This protein binds this small molecule.
Small molecule (SMILES): CC1(C)CCC(C)(C)c2cc([C@H](O)C(=O)Nc3ccc(C(=O)O)cc3F)ccc21

Binding-site contacts:
Ligand atom C10 contacts residue PHE127 of chain 1.A at 3.4 Å (hydrophobic).
Ligand atom O23 contacts residue LEU94 of chain 1.A at 3.7 Å.
Ligand atom O22 contacts residue LEU94 of chain 1.A at 3.4 Å.
Ligand atom C8 contacts residue LEU91 of chain 1.A at 3.7 Å (hydrophobic).
Ligand atom N6 contacts residue LEU94 of chain 1.A at 3.8 Å.
Ligand atom C11 contacts residue PHE127 of chain 1.A at 3.5 Å (hydrophobic).
Ligand atom C7 contacts residue SER112 of chain 1.A at 3.4 Å.
Ligand atom C3 contacts residue PHE111 of chain 1.A at 3.8 Å (hydrophobic).
Ligand atom O71 contacts residue ARG101 of chain 1.A at 3.4 Å (salt-bridge).
Ligand atom C1 contacts residue LEU94 of chain 1.A at 3.6 Å (hydrophobic).
Ligand atom C10 contacts residue PHE53 of chain 1.A at 3.8 Å (hydrophobic).
Ligand atom O72 contacts residue SER112 of chain 1.A at 2.9 Å (h-bond).
Ligand atom C9 contacts residue PHE53 of chain 1.A at 3.8 Å (hydrophobic).
Ligand atom C10 contacts residue MET95 of chain 1.A at 3.8 Å (hydrophobic).
Ligand atom O72 contacts residue LEU56 of chain 1.A at 3.9 Å.
Ligand atom F1 contacts residue LEU94 of chain 1.A at 2.4 Å.
Ligand atom O23 contacts residue ALA57 of chain 1.A at 3.2 Å.
Ligand atom C14 contacts residue GLY216 of chain 1.A at 3.8 Å.
Ligand atom C21 contacts residue PHE127 of chain 1.A at 3.8 Å (hydrophobic).
Ligand atom C5 contacts residue PHE111 of chain 1.A at 3.8 Å (hydrophobic).
Ligand atom C5 contacts residue ALA57 of chain 1.A at 3.9 Å (hydrophobic).
Ligand atom C20 contacts residue LEU130 of chain 1.A at 3.7 Å (hydrophobic).
Ligand atom O22 contacts residue MET95 of chain 1.A at 3.2 Å (h-bond).
Ligand atom O72 contacts residue PHE111 of chain 1.A at 3.4 Å.
Ligand atom C8 contacts residue PHE53 of chain 1.A at 3.8 Å (hydrophobic).
Ligand atom O23 contacts residue PHE53 of chain 1.A at 3.7 Å.
Ligand atom C23 contacts residue LEU94 of chain 1.A at 3.7 Å (hydrophobic).
Ligand atom C20 contacts residue ARG219 of chain 1.A at 3.8 Å.
Ligand atom O71 contacts residue PHE24 of chain 1.A at 3.2 Å.
Ligand atom C22 contacts residue LEU94 of chain 1.A at 3.6 Å (hydrophobic).
Ligand atom C21 contacts residue GLY126 of chain 1.A at 3.6 Å.
Ligand atom F1 contacts residue ILE98 of chain 1.A at 3.0 Å.
Ligand atom F1 contacts residue ARG97 of chain 1.A at 3.5 Å.
Ligand atom C1 contacts residue ILE98 of chain 1.A at 3.6 Å (hydrophobic).
Ligand atom C3 contacts residue CYS60 of chain 1.A at 3.8 Å (hydrophobic).
Ligand atom O71 contacts residue SER112 of chain 1.A at 2.5 Å (h-bond).
Ligand atom C2 contacts residue CYS60 of chain 1.A at 3.6 Å (hydrophobic).
Ligand atom C19 contacts residue ILE235 of chain 1.A at 3.9 Å (hydrophobic).
Ligand atom C11 contacts residue PHE53 of chain 1.A at 3.8 Å (hydrophobic).
Ligand atom C4 contacts residue PHE111 of chain 1.A at 3.3 Å (hydrophobic).

Sequence of chain 1.A:
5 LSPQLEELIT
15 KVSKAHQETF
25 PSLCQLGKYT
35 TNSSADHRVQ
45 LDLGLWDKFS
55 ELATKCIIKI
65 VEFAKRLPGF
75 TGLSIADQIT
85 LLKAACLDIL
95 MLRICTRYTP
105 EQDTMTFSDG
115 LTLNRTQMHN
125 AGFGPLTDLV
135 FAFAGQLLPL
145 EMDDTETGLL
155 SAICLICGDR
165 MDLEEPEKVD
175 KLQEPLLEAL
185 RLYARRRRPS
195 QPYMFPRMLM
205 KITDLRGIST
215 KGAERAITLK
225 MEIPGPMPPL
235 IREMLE